Sequence of chain 1.B:
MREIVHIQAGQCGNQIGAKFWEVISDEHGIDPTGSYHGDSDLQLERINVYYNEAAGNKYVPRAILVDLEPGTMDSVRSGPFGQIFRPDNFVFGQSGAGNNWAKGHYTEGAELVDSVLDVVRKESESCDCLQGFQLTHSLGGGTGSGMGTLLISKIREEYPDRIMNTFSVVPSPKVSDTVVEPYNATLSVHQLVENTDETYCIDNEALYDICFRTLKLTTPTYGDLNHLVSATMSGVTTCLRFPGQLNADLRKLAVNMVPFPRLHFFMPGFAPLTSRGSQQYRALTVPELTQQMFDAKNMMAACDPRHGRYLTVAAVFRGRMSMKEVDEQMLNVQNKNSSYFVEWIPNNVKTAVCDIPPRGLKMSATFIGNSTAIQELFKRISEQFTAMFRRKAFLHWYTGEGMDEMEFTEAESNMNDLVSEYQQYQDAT

A protein and the small-molecule ligand that binds it are described below.
Small molecule (SMILES): CC(=O)O[C@H]1C(=O)[C@@]2(C)[C@H]([C@H](OC(=O)c3ccccc3)[C@]3(O)C[C@H](OC(=O)[C@H](O)[C@@H](NC(=O)c4ccccc4)c4ccccc4)C(C)=C1C3(C)C)[C@]1(OC(C)=O)CO[C@@H]1C[C@@H]2O

Binding-site contacts:
Ligand atom C06 contacts residue HIS227 of chain 1.B at 3.2 Å.
Ligand atom C41 contacts residue GLU27 of chain 1.B at 3.4 Å.
Ligand atom C09 contacts residue LEU215 of chain 1.B at 3.9 Å (hydrophobic).
Ligand atom C40 contacts residue SER234 of chain 1.B at 3.4 Å.
Ligand atom C33 contacts residue ASP26 of chain 1.B at 3.9 Å.
Ligand atom O13 contacts residue PRO358 of chain 1.B at 3.6 Å.
Ligand atom C08 contacts residue LEU217 of chain 1.B at 3.6 Å (hydrophobic).
Ligand atom C41 contacts residue VAL23 of chain 1.B at 3.7 Å (hydrophobic).
Ligand atom O06 contacts residue THR274 of chain 1.B at 3.8 Å.
Ligand atom C34 contacts residue ASP26 of chain 1.B at 3.3 Å.
Ligand atom C09 contacts residue LEU217 of chain 1.B at 4.0 Å (hydrophobic).
Ligand atom C47 contacts residue ARG276 of chain 1.B at 3.3 Å.
Ligand atom O11 contacts residue LEU361 of chain 1.B at 3.9 Å.
Ligand atom C19 contacts residue SER275 of chain 1.B at 3.8 Å.
Ligand atom C05 contacts residue HIS227 of chain 1.B at 3.9 Å.
Ligand atom C32 contacts residue HIS227 of chain 1.B at 3.3 Å.
Ligand atom C19 contacts residue ARG276 of chain 1.B at 3.8 Å.
Ligand atom O05 contacts residue LEU361 of chain 1.B at 3.5 Å.
Ligand atom C41 contacts residue SER234 of chain 1.B at 3.9 Å.
Ligand atom C07 contacts residue ASP224 of chain 1.B at 3.5 Å.
Ligand atom O07 contacts residue GLN279 of chain 1.B at 2.9 Å (h-bond).
Ligand atom C30 contacts residue HIS227 of chain 1.B at 3.4 Å.
Ligand atom C13 contacts residue HIS227 of chain 1.B at 3.5 Å.
Ligand atom C27 contacts residue ARG359 of chain 1.B at 3.3 Å.
Ligand atom O13 contacts residue ARG359 of chain 1.B at 2.8 Å (salt-bridge).
Ligand atom O06 contacts residue LEU273 of chain 1.B at 3.4 Å.
Ligand atom C08 contacts residue ASP224 of chain 1.B at 3.9 Å.
Ligand atom O08 contacts residue GLN279 of chain 1.B at 3.1 Å (h-bond).
Ligand atom O12 contacts residue ARG359 of chain 1.B at 3.2 Å (salt-bridge).
Ligand atom C07 contacts residue LEU228 of chain 1.B at 3.8 Å (hydrophobic).
Ligand atom C06 contacts residue LEU228 of chain 1.B at 3.8 Å (hydrophobic).
Ligand atom O03 contacts residue ARG276 of chain 1.B at 3.4 Å.
Ligand atom O14 contacts residue HIS227 of chain 1.B at 2.9 Å (h-bond).
Ligand atom C36 contacts residue ASP26 of chain 1.B at 3.8 Å.
Ligand atom C28 contacts residue ARG359 of chain 1.B at 3.5 Å.
Ligand atom C31 contacts residue HIS227 of chain 1.B at 3.7 Å.
Ligand atom C39 contacts residue ALA231 of chain 1.B at 3.7 Å (hydrophobic).
Ligand atom C40 contacts residue GLU27 of chain 1.B at 4.0 Å.
Ligand atom C35 contacts residue ASP26 of chain 1.B at 3.2 Å.
Ligand atom C16 contacts residue THR274 of chain 1.B at 3.7 Å.